Binding-site contacts:
Ligand atom F38 contacts residue HIS132 of chain 1.B at 3.6 Å.
Ligand atom C21 contacts residue PHE153 of chain 1.B at 3.6 Å (hydrophobic).
Ligand atom C17 contacts residue GLY92 of chain 1.B at 3.2 Å.
Ligand atom F1 contacts residue ILE85 of chain 1.B at 3.1 Å.
Ligand atom C3 contacts residue THR87 of chain 1.B at 3.5 Å.
Ligand atom O28 contacts residue GLY151 of chain 1.B at 3.6 Å.
Ligand atom O15 contacts residue TRP89 of chain 1.B at 3.5 Å.
Ligand atom C18 contacts residue TRP89 of chain 1.B at 3.4 Å (hydrophobic).
Ligand atom N26 contacts residue GLU59 of chain 1.B at 3.0 Å (salt-bridge).
Ligand atom F37 contacts residue LEU125 of chain 1.B at 3.5 Å.
Ligand atom C24 contacts residue ASP152 of chain 1.B at 3.2 Å.
Ligand atom C3 contacts residue LYS41 of chain 1.B at 3.6 Å.
Ligand atom F39 contacts residue ILE71 of chain 1.B at 3.5 Å.
Ligand atom C12 contacts residue TRP89 of chain 1.B at 3.5 Å (hydrophobic).
Ligand atom F1 contacts residue THR87 of chain 1.B at 3.5 Å.
Ligand atom C8 contacts residue ALA39 of chain 1.B at 3.4 Å (hydrophobic).
Ligand atom C27 contacts residue ASP152 of chain 1.B at 3.7 Å.
Ligand atom O6 contacts residue PHE153 of chain 1.B at 3.4 Å.
Ligand atom C8 contacts residue THR87 of chain 1.B at 3.6 Å.
Ligand atom C9 contacts residue ALA39 of chain 1.B at 3.4 Å (hydrophobic).
Ligand atom N11 contacts residue CYS90 of chain 1.B at 3.2 Å (h-bond).
Ligand atom C2 contacts residue THR87 of chain 1.B at 3.5 Å.
Ligand atom C9 contacts residue GLN88 of chain 1.B at 3.4 Å.
Ligand atom C4 contacts residue THR87 of chain 1.B at 3.6 Å.
Ligand atom C27 contacts residue GLU59 of chain 1.B at 3.3 Å.
Ligand atom N13 contacts residue CYS90 of chain 1.B at 3.2 Å (h-bond).
Ligand atom N13 contacts residue PHE141 of chain 1.B at 3.5 Å.
Ligand atom N13 contacts residue TRP89 of chain 1.B at 3.3 Å.
Ligand atom N29 contacts residue GLU59 of chain 1.B at 2.8 Å (salt-bridge).
Ligand atom N11 contacts residue TRP89 of chain 1.B at 3.4 Å.
Ligand atom C14 contacts residue TRP89 of chain 1.B at 3.4 Å (hydrophobic).
Ligand atom F38 contacts residue ILE150 of chain 1.B at 3.3 Å.
Ligand atom F38 contacts residue GLY151 of chain 1.B at 3.1 Å.
Ligand atom C22 contacts residue PHE153 of chain 1.B at 3.6 Å (hydrophobic).
Ligand atom C35 contacts residue LEU63 of chain 1.B at 3.6 Å (hydrophobic).
Ligand atom C7 contacts residue PHE153 of chain 1.B at 3.5 Å (hydrophobic).
Ligand atom F39 contacts residue LEU63 of chain 1.B at 3.7 Å.
Ligand atom C24 contacts residue LEU72 of chain 1.B at 3.7 Å (hydrophobic).
Ligand atom O28 contacts residue ASP152 of chain 1.B at 2.8 Å (salt-bridge).
Ligand atom O28 contacts residue LEU72 of chain 1.B at 3.5 Å.

Sequence of chain 1.B:
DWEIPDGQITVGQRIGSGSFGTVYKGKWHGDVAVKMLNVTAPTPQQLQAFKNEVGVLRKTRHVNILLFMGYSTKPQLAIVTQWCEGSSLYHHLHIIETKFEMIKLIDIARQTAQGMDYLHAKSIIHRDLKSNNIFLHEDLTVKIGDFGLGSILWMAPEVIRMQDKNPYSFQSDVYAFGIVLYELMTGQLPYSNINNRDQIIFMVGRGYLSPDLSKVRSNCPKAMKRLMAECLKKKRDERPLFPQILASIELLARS

A small-molecule ligand and the protein it binds are described below.
Small molecule (SMILES): N#Cc1c(Oc2ccc(F)c(NC(=O)Nc3cccc(C(F)(F)F)c3)c2)ccc2nc(NC(=O)C3CC3)sc12